Binding-site contacts:
Ligand atom C7 contacts residue VAL103 of chain 1.B at 4.2 Å (hydrophobic).
Ligand atom C11 contacts residue VAL103 of chain 1.B at 4.2 Å (hydrophobic).
Ligand atom C9 contacts residue VAL103 of chain 1.B at 3.6 Å (hydrophobic).
Ligand atom C3 contacts residue TYR106 of chain 1.B at 3.6 Å (hydrophobic).
Ligand atom O1 contacts residue HIS111 of chain 1.B at 3.2 Å (h-bond).
Ligand atom C27 contacts residue THR99 of chain 1.B at 4.3 Å.
Ligand atom C14 contacts residue VAL103 of chain 1.B at 4.4 Å (hydrophobic).
Ligand atom C26 contacts residue PHE96 of chain 1.B at 3.9 Å (hydrophobic).
Ligand atom C3 contacts residue ILE107 of chain 1.B at 4.0 Å (hydrophobic).
Ligand atom C27 contacts residue PHE96 of chain 1.B at 4.1 Å (hydrophobic).
Ligand atom C2 contacts residue ILE107 of chain 1.B at 3.6 Å (hydrophobic).
Ligand atom C25 contacts residue PHE96 of chain 1.B at 4.3 Å (hydrophobic).
Ligand atom O1 contacts residue TYR106 of chain 1.B at 3.9 Å.
Ligand atom C1 contacts residue ILE107 of chain 1.B at 3.6 Å (hydrophobic).
Ligand atom C3 contacts residue HIS111 of chain 1.B at 4.2 Å.
Ligand atom C4 contacts residue TYR106 of chain 1.B at 4.1 Å (hydrophobic).
Ligand atom C12 contacts residue VAL103 of chain 1.B at 4.3 Å (hydrophobic).
Ligand atom C8 contacts residue VAL103 of chain 1.B at 4.3 Å (hydrophobic).
Ligand atom C16 contacts residue ILE190 of chain 1.B at 3.7 Å (hydrophobic).
Ligand atom C15 contacts residue ILE190 of chain 1.B at 4.0 Å (hydrophobic).
Ligand atom C26 contacts residue PRO187 of chain 1.B at 3.8 Å (hydrophobic).
Ligand atom C26 contacts residue PHE182 of chain 1.B at 4.2 Å (hydrophobic).

Sequence of chain 1.B:
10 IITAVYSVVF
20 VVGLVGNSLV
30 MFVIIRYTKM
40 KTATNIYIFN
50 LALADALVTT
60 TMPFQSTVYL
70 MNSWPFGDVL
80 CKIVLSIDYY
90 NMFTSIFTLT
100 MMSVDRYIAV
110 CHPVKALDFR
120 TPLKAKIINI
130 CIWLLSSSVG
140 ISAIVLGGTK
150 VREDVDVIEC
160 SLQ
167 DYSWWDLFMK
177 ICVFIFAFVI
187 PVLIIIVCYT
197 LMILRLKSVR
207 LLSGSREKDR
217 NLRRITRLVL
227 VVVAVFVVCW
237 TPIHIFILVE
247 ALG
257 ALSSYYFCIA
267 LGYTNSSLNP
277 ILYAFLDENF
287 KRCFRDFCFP

This protein binds this small molecule.
Small molecule (SMILES): CC(C)CCC[C@@H](C)[C@H]1CC[C@H]2[C@@H]3CC=C4C[C@@H](O)CC[C@]4(C)[C@H]3CC[C@]12C